Binding-site contacts:
Ligand atom C07 contacts residue PHE123 of chain 1.H at 4.0 Å (hydrophobic).
Ligand atom N01 contacts residue PHE123 of chain 1.H at 3.7 Å.
Ligand atom C11 contacts residue PHE123 of chain 1.H at 3.5 Å (hydrophobic).
Ligand atom C06 contacts residue TYR165 of chain 1.H at 3.7 Å (hydrophobic).
Ligand atom C04 contacts residue PHE123 of chain 1.H at 4.0 Å (hydrophobic).
Ligand atom C02 contacts residue TYR165 of chain 1.H at 4.2 Å (hydrophobic).
Ligand atom N01 contacts residue TYR28 of chain 1.G at 4.5 Å.
Ligand atom C07 contacts residue PRO122 of chain 1.H at 4.5 Å (hydrophobic).
Ligand atom C07 contacts residue GLU121 of chain 1.H at 3.8 Å.
Ligand atom C05 contacts residue ASN93 of chain 1.G at 4.0 Å.
Ligand atom C11 contacts residue TYR28 of chain 1.G at 3.9 Å (hydrophobic).
Ligand atom C13 contacts residue TYR28 of chain 1.G at 3.8 Å (hydrophobic).
Ligand atom C04 contacts residue GLU67 of chain 1.H at 4.2 Å.
Ligand atom C08 contacts residue TYR28 of chain 1.G at 3.6 Å (hydrophobic).
Ligand atom C07 contacts residue PHE178 of chain 1.H at 4.3 Å (hydrophobic).
Ligand atom C12 contacts residue PHE178 of chain 1.H at 3.4 Å (hydrophobic).
Ligand atom C12 contacts residue LEU168 of chain 1.H at 4.2 Å (hydrophobic).
Ligand atom C08 contacts residue TYR165 of chain 1.H at 4.2 Å (hydrophobic).
Ligand atom C07 contacts residue TYR165 of chain 1.H at 4.2 Å (hydrophobic).
Ligand atom C08 contacts residue GLU121 of chain 1.H at 4.3 Å.
Ligand atom C04 contacts residue TYR28 of chain 1.G at 4.4 Å (hydrophobic).
Ligand atom N01 contacts residue GLU67 of chain 1.H at 3.3 Å (salt-bridge).
Ligand atom C08 contacts residue GLU67 of chain 1.H at 4.3 Å.
Ligand atom C13 contacts residue TYR165 of chain 1.H at 4.3 Å (hydrophobic).
Ligand atom N01 contacts residue PRO122 of chain 1.H at 3.5 Å (h-bond).
Ligand atom C12 contacts residue TYR165 of chain 1.H at 3.6 Å (hydrophobic).
Ligand atom N01 contacts residue GLU121 of chain 1.H at 4.0 Å.
Ligand atom C03 contacts residue TYR28 of chain 1.G at 4.1 Å (hydrophobic).
Ligand atom C10 contacts residue TYR28 of chain 1.G at 3.6 Å (hydrophobic).
Ligand atom C04 contacts residue GLU121 of chain 1.H at 4.3 Å.
Ligand atom C05 contacts residue TYR28 of chain 1.G at 4.2 Å (hydrophobic).

Sequence of chain 1.G:
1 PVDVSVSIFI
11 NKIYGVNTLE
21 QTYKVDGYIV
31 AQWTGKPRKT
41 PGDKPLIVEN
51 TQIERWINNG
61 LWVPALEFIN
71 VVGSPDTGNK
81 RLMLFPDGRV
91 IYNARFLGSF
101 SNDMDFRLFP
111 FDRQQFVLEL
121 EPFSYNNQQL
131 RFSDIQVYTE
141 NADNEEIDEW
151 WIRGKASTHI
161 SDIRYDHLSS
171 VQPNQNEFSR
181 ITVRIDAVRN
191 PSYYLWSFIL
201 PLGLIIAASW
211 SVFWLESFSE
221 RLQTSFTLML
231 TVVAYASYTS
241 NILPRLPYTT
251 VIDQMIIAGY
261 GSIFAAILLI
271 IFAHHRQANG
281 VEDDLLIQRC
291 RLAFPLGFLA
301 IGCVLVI

This small molecule binds to this protein.
Small molecule (SMILES): C[C@]12CC3CC(N)(C1)C[C@@](C)(C3)C2

Sequence of chain 1.H:
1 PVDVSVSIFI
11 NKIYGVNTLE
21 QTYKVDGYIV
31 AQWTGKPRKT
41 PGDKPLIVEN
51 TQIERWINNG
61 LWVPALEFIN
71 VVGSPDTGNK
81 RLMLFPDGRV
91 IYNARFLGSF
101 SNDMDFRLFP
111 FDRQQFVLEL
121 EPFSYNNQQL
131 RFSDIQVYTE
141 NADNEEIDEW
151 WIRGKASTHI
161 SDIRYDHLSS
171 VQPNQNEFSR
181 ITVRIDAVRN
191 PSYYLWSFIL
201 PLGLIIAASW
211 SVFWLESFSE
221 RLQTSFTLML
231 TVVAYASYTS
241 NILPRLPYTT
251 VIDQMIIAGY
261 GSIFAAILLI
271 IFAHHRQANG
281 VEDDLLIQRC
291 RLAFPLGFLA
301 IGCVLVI